Sequence of chain 1.E:
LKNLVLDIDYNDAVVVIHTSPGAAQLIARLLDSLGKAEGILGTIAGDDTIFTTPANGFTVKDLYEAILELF

Sequence of chain 1.C:
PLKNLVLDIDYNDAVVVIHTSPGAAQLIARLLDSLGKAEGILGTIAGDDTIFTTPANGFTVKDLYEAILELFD

Binding-site contacts:
Ligand atom C contacts residue GLY49 of chain 1.B at 3.9 Å.
Ligand atom N contacts residue ASP35 of chain 1.C at 2.7 Å (salt-bridge).
Ligand atom CA contacts residue ASP35 of chain 1.C at 3.5 Å.
Ligand atom CG contacts residue ASP35 of chain 1.C at 3.4 Å.
Ligand atom CA contacts residue THR46 of chain 1.C at 3.2 Å.
Ligand atom NE contacts residue ARG32 of chain 1.C at 3.5 Å.
Ligand atom N contacts residue THR52 of chain 1.B at 3.1 Å (h-bond).
Ligand atom N contacts residue ASP51 of chain 1.B at 3.0 Å (salt-bridge).
Ligand atom N contacts residue THR46 of chain 1.C at 2.9 Å (h-bond).
Ligand atom NH1 contacts residue GLN28 of chain 1.C at 2.8 Å (h-bond).
Ligand atom CB contacts residue ALA31 of chain 1.C at 3.6 Å (hydrophobic).
Ligand atom NH2 contacts residue ASP50 of chain 1.B at 3.6 Å.
Ligand atom CZ contacts residue ASP50 of chain 1.E at 3.5 Å.
Ligand atom CD contacts residue GLN28 of chain 1.C at 3.3 Å.
Ligand atom C contacts residue ASP50 of chain 1.B at 3.4 Å.
Ligand atom NH1 contacts residue ASP50 of chain 1.B at 4.0 Å.
Ligand atom O contacts residue ASP50 of chain 1.B at 3.4 Å (salt-bridge).
Ligand atom OXT contacts residue ASP51 of chain 1.B at 2.8 Å (salt-bridge).
Ligand atom OXT contacts residue THR52 of chain 1.B at 3.2 Å (h-bond).
Ligand atom CB contacts residue ASP35 of chain 1.C at 3.3 Å.
Ligand atom CG contacts residue ASP51 of chain 1.B at 4.0 Å.
Ligand atom CZ contacts residue GLN28 of chain 1.C at 3.8 Å.
Ligand atom CB contacts residue GLN28 of chain 1.C at 3.2 Å.
Ligand atom CD contacts residue ASP35 of chain 1.C at 3.9 Å.
Ligand atom OXT contacts residue GLY49 of chain 1.B at 3.6 Å.
Ligand atom CG contacts residue GLN28 of chain 1.C at 3.2 Å.
Ligand atom CD contacts residue ARG32 of chain 1.C at 3.6 Å.
Ligand atom O contacts residue ALA48 of chain 1.C at 3.1 Å (h-bond).
Ligand atom CZ contacts residue ASP50 of chain 1.B at 3.9 Å.
Ligand atom O contacts residue GLN28 of chain 1.C at 3.6 Å (h-bond).
Ligand atom NE contacts residue GLN28 of chain 1.C at 4.0 Å.
Ligand atom NH1 contacts residue GLY25 of chain 1.E at 3.8 Å.
Ligand atom O contacts residue ILE47 of chain 1.C at 3.6 Å.
Ligand atom OXT contacts residue ASP50 of chain 1.B at 2.8 Å (salt-bridge).
Ligand atom NH2 contacts residue PRO24 of chain 1.E at 3.9 Å.
Ligand atom NH2 contacts residue ASP50 of chain 1.E at 3.0 Å (salt-bridge).
Ligand atom NH2 contacts residue ARG1 of chain 1.P at 3.9 Å.
Ligand atom O contacts residue GLY49 of chain 1.B at 3.3 Å.
Ligand atom C contacts residue THR46 of chain 1.C at 3.6 Å.
Ligand atom NH1 contacts residue ASP50 of chain 1.E at 2.8 Å (salt-bridge).

The small molecule below binds the protein below.
Small molecule (SMILES): NC(=[NH2+])NCCC[C@H](N)C(=O)O

Sequence of chain 1.B:
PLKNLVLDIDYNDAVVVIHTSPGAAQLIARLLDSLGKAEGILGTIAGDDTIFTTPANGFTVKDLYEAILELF